Sequence of chain 1.B:
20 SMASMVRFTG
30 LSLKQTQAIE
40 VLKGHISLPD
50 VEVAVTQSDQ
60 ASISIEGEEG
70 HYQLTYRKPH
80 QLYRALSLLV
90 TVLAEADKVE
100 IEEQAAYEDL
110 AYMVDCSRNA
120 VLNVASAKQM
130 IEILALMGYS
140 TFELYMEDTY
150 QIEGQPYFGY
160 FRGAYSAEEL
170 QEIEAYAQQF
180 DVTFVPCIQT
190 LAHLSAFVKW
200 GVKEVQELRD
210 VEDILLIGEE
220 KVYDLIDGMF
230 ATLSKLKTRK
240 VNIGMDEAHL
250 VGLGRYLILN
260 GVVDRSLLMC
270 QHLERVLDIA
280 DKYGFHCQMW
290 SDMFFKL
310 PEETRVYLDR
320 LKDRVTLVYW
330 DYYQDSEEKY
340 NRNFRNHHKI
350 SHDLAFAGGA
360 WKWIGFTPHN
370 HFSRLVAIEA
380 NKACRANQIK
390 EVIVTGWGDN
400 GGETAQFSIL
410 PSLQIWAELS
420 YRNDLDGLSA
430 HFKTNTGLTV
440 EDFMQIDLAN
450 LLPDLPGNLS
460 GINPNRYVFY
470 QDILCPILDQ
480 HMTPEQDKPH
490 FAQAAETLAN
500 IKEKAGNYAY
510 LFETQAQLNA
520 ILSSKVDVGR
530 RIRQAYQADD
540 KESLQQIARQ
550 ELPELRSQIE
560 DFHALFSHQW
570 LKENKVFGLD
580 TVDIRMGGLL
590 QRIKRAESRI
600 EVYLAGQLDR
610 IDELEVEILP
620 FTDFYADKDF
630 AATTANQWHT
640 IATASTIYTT

A small-molecule ligand and the protein it binds are described below.
Small molecule (SMILES): CC(=O)N[C@H]1/C(=N/OC(=O)Nc2ccccc2)O[C@H](CO)[C@@H](O)[C@@H]1O

Binding-site contacts:
Ligand atom CAP contacts residue TYR332 of chain 1.B at 3.5 Å (hydrophobic).
Ligand atom CAG contacts residue TYR331 of chain 1.B at 3.5 Å (hydrophobic).
Ligand atom CAH contacts residue TRP289 of chain 1.B at 3.7 Å (hydrophobic).
Ligand atom OAN contacts residue TYR331 of chain 1.B at 2.6 Å (h-bond).
Ligand atom CAF contacts residue TRP396 of chain 1.B at 3.8 Å (hydrophobic).
Ligand atom CAG contacts residue TRP396 of chain 1.B at 3.6 Å (hydrophobic).
Ligand atom CAS contacts residue TYR332 of chain 1.B at 3.7 Å (hydrophobic).
Ligand atom CAE contacts residue TYR331 of chain 1.B at 4.0 Å (hydrophobic).
Ligand atom NAI contacts residue ASP245 of chain 1.B at 3.1 Å (salt-bridge).
Ligand atom OAK contacts residue ARG117 of chain 1.B at 3.0 Å (salt-bridge).
Ligand atom OAQ contacts residue TRP329 of chain 1.B at 3.3 Å.
Ligand atom CAH contacts residue TRP329 of chain 1.B at 3.6 Å (hydrophobic).
Ligand atom OAK contacts residue ASP398 of chain 1.B at 2.7 Å (salt-bridge).
Ligand atom CAE contacts residue TRP396 of chain 1.B at 3.6 Å (hydrophobic).
Ligand atom OAL contacts residue TYR331 of chain 1.B at 3.8 Å.
Ligand atom OAN contacts residue TRP329 of chain 1.B at 3.8 Å.
Ligand atom CAT contacts residue TYR332 of chain 1.B at 3.6 Å (hydrophobic).
Ligand atom CAH contacts residue TRP396 of chain 1.B at 4.0 Å (hydrophobic).
Ligand atom OAM contacts residue TRP362 of chain 1.B at 3.7 Å.
Ligand atom NAY contacts residue TRP329 of chain 1.B at 3.4 Å.
Ligand atom CAH contacts residue TYR331 of chain 1.B at 3.7 Å (hydrophobic).
Ligand atom OAL contacts residue TYR332 of chain 1.B at 4.0 Å.
Ligand atom OAM contacts residue ASP398 of chain 1.B at 2.6 Å (salt-bridge).
Ligand atom OAJ contacts residue ARG117 of chain 1.B at 2.9 Å (salt-bridge).
Ligand atom CAF contacts residue ASP398 of chain 1.B at 3.5 Å.
Ligand atom CAD contacts residue ASP398 of chain 1.B at 3.6 Å.
Ligand atom CAP contacts residue TRP329 of chain 1.B at 3.5 Å (hydrophobic).
Ligand atom OAN contacts residue TRP396 of chain 1.B at 3.2 Å.
Ligand atom NAO contacts residue TRP329 of chain 1.B at 3.9 Å.
Ligand atom NAO contacts residue TYR332 of chain 1.B at 2.8 Å (h-bond).
Ligand atom OAQ contacts residue TYR332 of chain 1.B at 3.4 Å (h-bond).
Ligand atom CAD contacts residue ARG117 of chain 1.B at 3.9 Å.
Ligand atom CAC contacts residue ARG117 of chain 1.B at 4.0 Å.
Ligand atom OAK contacts residue TRP396 of chain 1.B at 3.3 Å.
Ligand atom CAF contacts residue TRP362 of chain 1.B at 3.6 Å (hydrophobic).
Ligand atom CAC contacts residue TRP396 of chain 1.B at 4.0 Å (hydrophobic).
Ligand atom CAH contacts residue ASP245 of chain 1.B at 3.9 Å.
Ligand atom CAG contacts residue ASP245 of chain 1.B at 4.0 Å.
Ligand atom OAR contacts residue TRP329 of chain 1.B at 3.8 Å.
Ligand atom CAB contacts residue ASP245 of chain 1.B at 4.0 Å.